A small-molecule ligand and the protein it binds are described below.
Small molecule (SMILES): Nc1ncnc2c1ncn2[C@@H]1O[C@H](CO[P](=O)(O)O[P](=O)(O)NP(=O)(O)O)[C@@H](O)[C@H]1O

Binding-site contacts:
Ligand atom O3' contacts residue GLU311 of chain 1.A at 2.9 Å (salt-bridge).
Ligand atom O2' contacts residue ALA324 of chain 1.A at 3.5 Å.
Ligand atom C4' contacts residue GLY246 of chain 1.A at 3.7 Å.
Ligand atom O2G contacts residue ILE244 of chain 1.A at 3.7 Å.
Ligand atom O2G contacts residue GLY246 of chain 1.A at 3.1 Å.
Ligand atom C4 contacts residue GLY370 of chain 1.A at 3.3 Å.
Ligand atom N3 contacts residue ALA324 of chain 1.A at 3.7 Å.
Ligand atom C2 contacts residue GLY370 of chain 1.A at 3.5 Å.
Ligand atom PA contacts residue GLY370 of chain 1.A at 3.9 Å.
Ligand atom O5' contacts residue GLY370 of chain 1.A at 3.8 Å.
Ligand atom O2' contacts residue PRO325 of chain 1.A at 3.3 Å.
Ligand atom O1A contacts residue GLY370 of chain 1.A at 3.1 Å (h-bond).
Ligand atom N6 contacts residue GLY370 of chain 1.A at 3.9 Å.
Ligand atom C2 contacts residue ILE328 of chain 1.A at 3.5 Å (hydrophobic).
Ligand atom N6 contacts residue ASN373 of chain 1.A at 3.4 Å.
Ligand atom N9 contacts residue GLY370 of chain 1.A at 3.5 Å.
Ligand atom O2' contacts residue GLU311 of chain 1.A at 3.0 Å (salt-bridge).
Ligand atom PB contacts residue THR247 of chain 1.A at 3.4 Å.
Ligand atom O5' contacts residue GLY246 of chain 1.A at 3.3 Å.
Ligand atom O5' contacts residue THR247 of chain 1.A at 3.8 Å.
Ligand atom C6 contacts residue ASN373 of chain 1.A at 3.7 Å.
Ligand atom O1A contacts residue GLY369 of chain 1.A at 3.7 Å.
Ligand atom C6 contacts residue GLY370 of chain 1.A at 3.3 Å.
Ligand atom O3A contacts residue THR247 of chain 1.A at 3.2 Å (h-bond).
Ligand atom O3' contacts residue ARG308 of chain 1.A at 3.4 Å (salt-bridge).
Ligand atom C8 contacts residue GLY370 of chain 1.A at 3.4 Å.
Ligand atom C2' contacts residue GLU311 of chain 1.A at 3.9 Å.
Ligand atom N1 contacts residue GLY370 of chain 1.A at 3.4 Å (h-bond).
Ligand atom O3' contacts residue GLY307 of chain 1.A at 3.1 Å.
Ligand atom O4' contacts residue GLY370 of chain 1.A at 3.6 Å.
Ligand atom N1 contacts residue ASN373 of chain 1.A at 3.8 Å.
Ligand atom C3' contacts residue GLU311 of chain 1.A at 3.7 Å.
Ligand atom N7 contacts residue GLY370 of chain 1.A at 3.6 Å.
Ligand atom O2B contacts residue THR247 of chain 1.A at 3.1 Å (h-bond).
Ligand atom N3 contacts residue GLY370 of chain 1.A at 3.5 Å (h-bond).
Ligand atom C5' contacts residue GLY246 of chain 1.A at 3.9 Å.
Ligand atom O2G contacts residue THR247 of chain 1.A at 3.4 Å (h-bond).
Ligand atom N3B contacts residue THR247 of chain 1.A at 3.1 Å (h-bond).
Ligand atom C5 contacts residue GLY370 of chain 1.A at 3.2 Å.
Ligand atom O1A contacts residue GLY246 of chain 1.A at 3.9 Å.

Sequence of chain 1.A:
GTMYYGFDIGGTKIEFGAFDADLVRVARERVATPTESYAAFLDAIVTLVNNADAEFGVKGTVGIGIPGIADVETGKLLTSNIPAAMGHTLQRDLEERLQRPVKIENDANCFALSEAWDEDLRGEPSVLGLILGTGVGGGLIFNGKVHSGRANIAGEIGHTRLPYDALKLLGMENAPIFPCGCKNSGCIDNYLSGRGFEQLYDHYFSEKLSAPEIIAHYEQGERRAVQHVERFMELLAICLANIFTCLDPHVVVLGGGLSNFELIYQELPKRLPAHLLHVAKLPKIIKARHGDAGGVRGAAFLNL